A protein and the small-molecule ligand that binds it are described below.
Small molecule (SMILES): N[C@@H](CCS)C(=O)O

Sequence of chain 1.A:
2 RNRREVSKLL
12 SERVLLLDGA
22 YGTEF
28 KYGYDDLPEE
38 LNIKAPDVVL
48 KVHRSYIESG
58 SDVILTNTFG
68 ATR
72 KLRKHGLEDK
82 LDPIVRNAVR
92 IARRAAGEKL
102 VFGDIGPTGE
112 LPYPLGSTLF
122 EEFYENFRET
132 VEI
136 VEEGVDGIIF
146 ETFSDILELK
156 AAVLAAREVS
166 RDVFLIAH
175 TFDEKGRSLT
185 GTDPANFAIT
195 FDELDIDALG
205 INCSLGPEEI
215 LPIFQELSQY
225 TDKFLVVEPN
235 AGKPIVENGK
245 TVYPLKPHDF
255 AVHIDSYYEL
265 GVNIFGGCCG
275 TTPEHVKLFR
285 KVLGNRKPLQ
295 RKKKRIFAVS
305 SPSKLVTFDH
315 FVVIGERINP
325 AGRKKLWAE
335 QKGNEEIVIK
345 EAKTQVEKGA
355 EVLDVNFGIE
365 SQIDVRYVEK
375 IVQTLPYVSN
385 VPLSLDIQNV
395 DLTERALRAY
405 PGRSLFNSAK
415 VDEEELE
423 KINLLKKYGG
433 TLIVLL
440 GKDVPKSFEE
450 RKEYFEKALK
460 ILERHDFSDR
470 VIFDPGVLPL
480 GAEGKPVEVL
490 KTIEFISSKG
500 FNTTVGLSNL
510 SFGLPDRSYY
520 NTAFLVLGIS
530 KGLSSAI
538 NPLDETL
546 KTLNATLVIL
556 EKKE

Binding-site contacts:
Ligand atom OXT contacts residue TYR22 of chain 1.A at 3.8 Å.
Ligand atom O contacts residue GLY20 of chain 1.A at 4.2 Å.
Ligand atom SD contacts residue ASN206 of chain 1.A at 4.5 Å.
Ligand atom OXT contacts residue GLY23 of chain 1.A at 3.1 Å (h-bond).
Ligand atom O contacts residue ALA21 of chain 1.A at 3.5 Å.
Ligand atom SD contacts residue CD1 of chain 1.C at 2.5 Å.
Ligand atom CB contacts residue THR147 of chain 1.A at 4.5 Å.
Ligand atom CB contacts residue PHE66 of chain 1.A at 3.9 Å (hydrophobic).
Ligand atom CA contacts residue PHE66 of chain 1.A at 4.1 Å (hydrophobic).
Ligand atom O contacts residue TYR22 of chain 1.A at 2.9 Å (h-bond).
Ligand atom CG contacts residue CD1 of chain 1.C at 3.5 Å.
Ligand atom CG contacts residue THR147 of chain 1.A at 4.4 Å.
Ligand atom CG contacts residue CYS273 of chain 1.A at 4.3 Å (hydrophobic).
Ligand atom CA contacts residue ASP105 of chain 1.A at 4.0 Å.
Ligand atom SD contacts residue CYS273 of chain 1.A at 4.1 Å.
Ligand atom CG contacts residue CYS272 of chain 1.A at 4.3 Å (hydrophobic).
Ligand atom CG contacts residue PHE66 of chain 1.A at 3.9 Å (hydrophobic).
Ligand atom C contacts residue TYR22 of chain 1.A at 3.7 Å (hydrophobic).
Ligand atom SD contacts residue CYS272 of chain 1.A at 3.9 Å.
Ligand atom C contacts residue GLY23 of chain 1.A at 3.9 Å.
Ligand atom SD contacts residue CYS207 of chain 1.A at 4.1 Å.
Ligand atom CB contacts residue GLU146 of chain 1.A at 3.6 Å.
Ligand atom SD contacts residue THR147 of chain 1.A at 3.3 Å (h-bond).
Ligand atom CB contacts residue CD1 of chain 1.C at 3.9 Å.
Ligand atom N contacts residue GLU146 of chain 1.A at 2.8 Å (salt-bridge).
Ligand atom N contacts residue LEU62 of chain 1.A at 3.9 Å.
Ligand atom N contacts residue ASP105 of chain 1.A at 3.2 Å (salt-bridge).
Ligand atom CA contacts residue GLU146 of chain 1.A at 3.7 Å.
Ligand atom O contacts residue GLY23 of chain 1.A at 4.0 Å.
Ligand atom CB contacts residue CYS272 of chain 1.A at 3.8 Å (hydrophobic).
Ligand atom SD contacts residue PHE66 of chain 1.A at 3.7 Å.